Sequence of chain 31.C:
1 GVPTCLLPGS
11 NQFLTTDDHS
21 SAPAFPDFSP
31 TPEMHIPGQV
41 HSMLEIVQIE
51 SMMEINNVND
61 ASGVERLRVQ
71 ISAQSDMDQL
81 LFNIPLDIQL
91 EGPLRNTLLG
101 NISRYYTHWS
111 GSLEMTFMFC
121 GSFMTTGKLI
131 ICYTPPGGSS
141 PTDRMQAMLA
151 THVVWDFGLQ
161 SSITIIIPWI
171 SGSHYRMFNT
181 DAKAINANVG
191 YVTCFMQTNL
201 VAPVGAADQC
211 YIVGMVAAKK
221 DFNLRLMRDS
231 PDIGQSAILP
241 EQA

Sequence of chain 31.A:
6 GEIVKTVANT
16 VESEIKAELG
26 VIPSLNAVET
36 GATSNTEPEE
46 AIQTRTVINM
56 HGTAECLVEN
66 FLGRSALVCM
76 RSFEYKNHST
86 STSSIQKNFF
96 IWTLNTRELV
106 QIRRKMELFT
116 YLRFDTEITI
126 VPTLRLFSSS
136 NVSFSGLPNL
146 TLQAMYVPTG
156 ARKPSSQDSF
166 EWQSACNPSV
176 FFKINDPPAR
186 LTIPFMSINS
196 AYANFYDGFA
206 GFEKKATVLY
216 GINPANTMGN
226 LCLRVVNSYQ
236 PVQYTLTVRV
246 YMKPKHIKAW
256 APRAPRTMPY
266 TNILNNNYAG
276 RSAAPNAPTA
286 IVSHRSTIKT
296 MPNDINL

This small molecule binds to this protein.
Small molecule (SMILES): Cc1cc(CCCOc2c(C)cc(-c3noc(C(F)(F)F)n3)cc2C)on1

Sequence of chain 32.C:
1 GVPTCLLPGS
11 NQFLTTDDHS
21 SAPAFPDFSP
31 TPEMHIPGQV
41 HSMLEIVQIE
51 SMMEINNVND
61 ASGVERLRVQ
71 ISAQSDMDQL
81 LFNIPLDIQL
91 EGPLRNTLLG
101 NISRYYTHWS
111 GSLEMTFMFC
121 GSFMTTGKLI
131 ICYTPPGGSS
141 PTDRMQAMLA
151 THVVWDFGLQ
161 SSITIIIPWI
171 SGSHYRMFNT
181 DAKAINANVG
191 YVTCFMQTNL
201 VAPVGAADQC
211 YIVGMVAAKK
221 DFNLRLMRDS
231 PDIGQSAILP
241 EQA

Binding-site contacts:
Ligand atom CM2 contacts residue ILE188 of chain 31.A at 3.6 Å (hydrophobic).
Ligand atom C2B contacts residue ILE188 of chain 31.A at 3.7 Å (hydrophobic).
Ligand atom O1A contacts residue LEU186 of chain 31.A at 3.7 Å.
Ligand atom F3 contacts residue TYR151 of chain 31.A at 2.9 Å.
Ligand atom C5B contacts residue ILE123 of chain 31.A at 3.7 Å (hydrophobic).
Ligand atom C3 contacts residue THR101 of chain 31.A at 3.8 Å.
Ligand atom CM6 contacts residue TRP97 of chain 31.A at 3.6 Å (hydrophobic).
Ligand atom CM2 contacts residue LEU99 of chain 31.A at 3.3 Å (hydrophobic).
Ligand atom C2A contacts residue LEU226 of chain 31.A at 3.8 Å (hydrophobic).
Ligand atom F2 contacts residue VAL175 of chain 31.A at 3.2 Å.
Ligand atom F2 contacts residue SER174 of chain 31.A at 3.7 Å.
Ligand atom CM6 contacts residue ILE123 of chain 31.A at 3.8 Å (hydrophobic).
Ligand atom F3 contacts residue PRO173 of chain 31.A at 2.6 Å.
Ligand atom F1 contacts residue LEU186 of chain 31.A at 3.1 Å.
Ligand atom CM2 contacts residue MET191 of chain 31.A at 3.4 Å (hydrophobic).
Ligand atom C2B contacts residue LEU99 of chain 31.A at 3.4 Å (hydrophobic).
Ligand atom C3B contacts residue ILE188 of chain 31.A at 3.5 Å (hydrophobic).
Ligand atom CM3 contacts residue THR101 of chain 31.A at 3.8 Å.
Ligand atom N2 contacts residue PHE119 of chain 31.A at 3.5 Å.
Ligand atom O1 contacts residue PHE119 of chain 31.A at 3.5 Å.
Ligand atom O1A contacts residue LEU226 of chain 31.A at 3.6 Å.
Ligand atom O1 contacts residue TYR197 of chain 31.A at 3.3 Å.
Ligand atom C3A contacts residue LEU226 of chain 31.A at 3.8 Å (hydrophobic).
Ligand atom C3A contacts residue LEU186 of chain 31.A at 3.8 Å (hydrophobic).
Ligand atom O1B contacts residue LEU99 of chain 31.A at 3.6 Å.
Ligand atom C6B contacts residue LEU99 of chain 31.A at 3.9 Å (hydrophobic).
Ligand atom F3 contacts residue MET150 of chain 31.A at 3.8 Å.
Ligand atom F3 contacts residue ALA149 of chain 31.A at 3.6 Å.
Ligand atom C3C contacts residue THR121 of chain 31.A at 3.7 Å.
Ligand atom F3 contacts residue SER174 of chain 31.A at 3.8 Å.
Ligand atom C1B contacts residue LEU99 of chain 31.A at 3.6 Å (hydrophobic).
Ligand atom N1A contacts residue LEU226 of chain 31.A at 3.6 Å.
Ligand atom CM4 contacts residue PRO173 of chain 31.A at 3.7 Å (hydrophobic).
Ligand atom N2 contacts residue TYR197 of chain 31.A at 3.4 Å.
Ligand atom CM4 contacts residue ALA149 of chain 31.A at 3.6 Å (hydrophobic).
Ligand atom F2 contacts residue ALA149 of chain 31.A at 2.5 Å.
Ligand atom C4 contacts residue THR101 of chain 31.A at 3.8 Å.
Ligand atom N3A contacts residue TYR151 of chain 31.A at 3.6 Å.
Ligand atom C6B contacts residue ILE123 of chain 31.A at 3.8 Å (hydrophobic).
Ligand atom CM4 contacts residue LEU186 of chain 31.A at 3.8 Å (hydrophobic).